Sequence of chain 1.D:
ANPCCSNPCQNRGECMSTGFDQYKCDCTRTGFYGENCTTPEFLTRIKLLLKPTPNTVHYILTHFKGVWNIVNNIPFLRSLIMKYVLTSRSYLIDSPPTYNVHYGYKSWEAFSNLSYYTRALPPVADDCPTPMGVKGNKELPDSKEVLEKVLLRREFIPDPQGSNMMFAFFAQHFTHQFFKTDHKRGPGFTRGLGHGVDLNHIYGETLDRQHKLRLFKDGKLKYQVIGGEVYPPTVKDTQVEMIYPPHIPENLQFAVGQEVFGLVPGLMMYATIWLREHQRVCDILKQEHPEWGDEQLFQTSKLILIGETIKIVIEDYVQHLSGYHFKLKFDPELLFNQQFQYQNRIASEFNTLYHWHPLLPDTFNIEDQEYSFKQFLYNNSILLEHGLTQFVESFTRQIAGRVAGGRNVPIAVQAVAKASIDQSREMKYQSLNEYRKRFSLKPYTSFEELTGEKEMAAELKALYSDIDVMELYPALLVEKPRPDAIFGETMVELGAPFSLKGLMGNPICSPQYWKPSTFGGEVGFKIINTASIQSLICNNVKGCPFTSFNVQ

Binding-site contacts:
Ligand atom C7 contacts residue GLU35 of chain 1.D at 4.0 Å.
Ligand atom C5 contacts residue GLU35 of chain 1.D at 4.5 Å.
Ligand atom C8 contacts residue ASN36 of chain 1.D at 4.2 Å.
Ligand atom C5 contacts residue ASN36 of chain 1.D at 3.7 Å.
Ligand atom C5 contacts residue TYR23 of chain 1.D at 3.4 Å (hydrophobic).
Ligand atom C1 contacts residue TYR23 of chain 1.D at 3.3 Å (hydrophobic).
Ligand atom O6 contacts residue SER6 of chain 1.D at 3.5 Å (h-bond).
Ligand atom O3 contacts residue GLU35 of chain 1.D at 3.8 Å.
Ligand atom O5 contacts residue ASN36 of chain 1.D at 2.4 Å (h-bond).
Ligand atom O5 contacts residue PRO8 of chain 1.D at 4.4 Å.
Ligand atom C6 contacts residue TYR23 of chain 1.D at 4.2 Å (hydrophobic).
Ligand atom O6 contacts residue PRO8 of chain 1.D at 3.5 Å.
Ligand atom O6 contacts residue TYR23 of chain 1.D at 3.8 Å.
Ligand atom C1 contacts residue ASN36 of chain 1.D at 1.5 Å.
Ligand atom C3 contacts residue ASN36 of chain 1.D at 3.8 Å.
Ligand atom C7 contacts residue THR38 of chain 1.D at 4.2 Å.
Ligand atom C7 contacts residue ASN36 of chain 1.D at 2.9 Å.
Ligand atom C2 contacts residue TYR23 of chain 1.D at 4.5 Å (hydrophobic).
Ligand atom N2 contacts residue GLU35 of chain 1.D at 3.3 Å (salt-bridge).
Ligand atom C8 contacts residue THR38 of chain 1.D at 3.8 Å.
Ligand atom C3 contacts residue GLU35 of chain 1.D at 3.6 Å.
Ligand atom C2 contacts residue ASN36 of chain 1.D at 2.4 Å.
Ligand atom C8 contacts residue GLU35 of chain 1.D at 3.6 Å.
Ligand atom O7 contacts residue ASN36 of chain 1.D at 2.5 Å (h-bond).
Ligand atom C4 contacts residue ASN36 of chain 1.D at 4.2 Å.
Ligand atom C2 contacts residue GLU35 of chain 1.D at 3.9 Å.
Ligand atom O5 contacts residue TYR23 of chain 1.D at 3.4 Å (h-bond).
Ligand atom O7 contacts residue THR38 of chain 1.D at 3.8 Å.
Ligand atom C1 contacts residue GLU35 of chain 1.D at 4.1 Å.
Ligand atom N2 contacts residue ASN36 of chain 1.D at 2.9 Å (h-bond).

A small-molecule ligand and the protein it binds are described below.
Small molecule (SMILES): CC(=O)N[C@@H]1[C@@H](O)[C@H](O)[C@@H](CO)O[C@H]1O